Binding-site contacts:
Ligand atom C3 contacts residue ASN1131 of chain 1.C at 3.8 Å.
Ligand atom C2 contacts residue ASN1131 of chain 1.C at 2.5 Å.
Ligand atom O7 contacts residue ASN1131 of chain 1.C at 3.7 Å.
Ligand atom O5 contacts residue CYS1079 of chain 1.C at 4.4 Å.
Ligand atom C4 contacts residue ASN1131 of chain 1.C at 4.2 Å.
Ligand atom O5 contacts residue ASN1131 of chain 1.C at 2.4 Å (h-bond).
Ligand atom O6 contacts residue GLY1082 of chain 1.C at 4.3 Å.
Ligand atom C5 contacts residue ASN1131 of chain 1.C at 3.7 Å.
Ligand atom N2 contacts residue ASN1131 of chain 1.C at 2.9 Å (h-bond).
Ligand atom C7 contacts residue ASN1131 of chain 1.C at 3.6 Å.
Ligand atom C1 contacts residue ASN1131 of chain 1.C at 1.4 Å.

A small-molecule ligand and the protein it binds are described below.
Small molecule (SMILES): CC(=O)N[C@@H]1[C@@H](O)[C@H](O)[C@@H](CO)O[C@H]1O

Sequence of chain 1.C:
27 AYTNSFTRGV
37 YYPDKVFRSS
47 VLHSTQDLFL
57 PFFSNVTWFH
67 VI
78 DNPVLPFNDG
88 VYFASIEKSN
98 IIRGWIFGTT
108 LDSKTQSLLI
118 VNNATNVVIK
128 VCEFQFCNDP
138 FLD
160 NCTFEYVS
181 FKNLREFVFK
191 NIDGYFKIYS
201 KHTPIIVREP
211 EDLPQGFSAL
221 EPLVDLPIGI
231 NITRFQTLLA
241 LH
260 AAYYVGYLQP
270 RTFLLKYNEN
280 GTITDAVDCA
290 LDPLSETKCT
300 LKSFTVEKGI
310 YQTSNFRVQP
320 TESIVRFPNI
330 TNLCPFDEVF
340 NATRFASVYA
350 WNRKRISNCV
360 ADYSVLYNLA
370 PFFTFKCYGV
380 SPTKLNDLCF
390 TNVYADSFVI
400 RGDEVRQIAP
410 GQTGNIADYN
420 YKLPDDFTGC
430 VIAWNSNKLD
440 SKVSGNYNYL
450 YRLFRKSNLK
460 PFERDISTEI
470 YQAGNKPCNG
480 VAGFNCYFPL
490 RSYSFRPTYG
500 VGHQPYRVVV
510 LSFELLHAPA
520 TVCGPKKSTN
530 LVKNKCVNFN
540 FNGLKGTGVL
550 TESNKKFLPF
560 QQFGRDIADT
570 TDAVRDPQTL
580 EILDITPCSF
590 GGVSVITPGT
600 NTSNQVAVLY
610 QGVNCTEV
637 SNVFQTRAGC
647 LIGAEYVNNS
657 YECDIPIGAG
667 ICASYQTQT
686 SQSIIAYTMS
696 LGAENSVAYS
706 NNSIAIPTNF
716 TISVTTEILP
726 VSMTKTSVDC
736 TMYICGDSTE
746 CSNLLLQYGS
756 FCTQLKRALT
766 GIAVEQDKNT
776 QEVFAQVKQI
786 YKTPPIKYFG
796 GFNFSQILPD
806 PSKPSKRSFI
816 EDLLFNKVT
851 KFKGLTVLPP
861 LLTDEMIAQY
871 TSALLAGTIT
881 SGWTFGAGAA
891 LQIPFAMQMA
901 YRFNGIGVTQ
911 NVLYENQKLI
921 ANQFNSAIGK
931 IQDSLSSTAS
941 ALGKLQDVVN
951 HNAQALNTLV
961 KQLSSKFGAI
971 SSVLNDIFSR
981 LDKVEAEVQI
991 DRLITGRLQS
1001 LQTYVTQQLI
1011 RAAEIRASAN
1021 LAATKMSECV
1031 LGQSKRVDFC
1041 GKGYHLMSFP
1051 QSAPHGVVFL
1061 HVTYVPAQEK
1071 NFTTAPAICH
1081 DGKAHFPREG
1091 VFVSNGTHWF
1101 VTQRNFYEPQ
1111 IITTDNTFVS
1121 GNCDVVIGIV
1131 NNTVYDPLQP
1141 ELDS